Sequence of chain 1.A:
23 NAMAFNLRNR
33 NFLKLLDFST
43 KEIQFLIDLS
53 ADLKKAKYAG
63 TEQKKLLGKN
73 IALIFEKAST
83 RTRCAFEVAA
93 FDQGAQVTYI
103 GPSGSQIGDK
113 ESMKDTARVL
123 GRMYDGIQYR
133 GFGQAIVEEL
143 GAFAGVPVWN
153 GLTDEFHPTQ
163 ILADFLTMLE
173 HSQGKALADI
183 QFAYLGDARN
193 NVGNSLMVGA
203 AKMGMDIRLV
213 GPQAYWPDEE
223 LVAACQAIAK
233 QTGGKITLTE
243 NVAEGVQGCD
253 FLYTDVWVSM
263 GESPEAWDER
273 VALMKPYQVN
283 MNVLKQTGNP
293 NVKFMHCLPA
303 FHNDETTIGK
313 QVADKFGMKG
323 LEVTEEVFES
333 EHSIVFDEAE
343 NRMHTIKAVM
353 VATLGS

Binding-site contacts:
Ligand atom CB contacts residue LEU154 of chain 1.A at 3.8 Å (hydrophobic).
Ligand atom OXT contacts residue SER261 of chain 1.A at 3.4 Å.
Ligand atom NH2 contacts residue ARG132 of chain 1.A at 4.3 Å.
Ligand atom O contacts residue ASN193 of chain 1.A at 3.0 Å (h-bond).
Ligand atom C contacts residue SER261 of chain 1.A at 3.5 Å.
Ligand atom CA contacts residue ASP257 of chain 1.A at 3.6 Å.
Ligand atom NE contacts residue PRO301 of chain 1.A at 3.3 Å.
Ligand atom C contacts residue MET262 of chain 1.A at 3.7 Å (hydrophobic).
Ligand atom CD contacts residue PRO301 of chain 1.A at 3.7 Å (hydrophobic).
Ligand atom O contacts residue LEU154 of chain 1.A at 3.7 Å.
Ligand atom CG contacts residue LEU154 of chain 1.A at 3.6 Å (hydrophobic).
Ligand atom NH1 contacts residue MET262 of chain 1.A at 3.8 Å.
Ligand atom CZ contacts residue CP1 of chain 1.D at 3.1 Å.
Ligand atom O contacts residue SER261 of chain 1.A at 3.5 Å.
Ligand atom CG contacts residue CP1 of chain 1.D at 3.9 Å.
Ligand atom NE contacts residue MET262 of chain 1.A at 3.8 Å.
Ligand atom C contacts residue ASN193 of chain 1.A at 4.0 Å.
Ligand atom CZ contacts residue PRO301 of chain 1.A at 3.4 Å (hydrophobic).
Ligand atom CA contacts residue ASN193 of chain 1.A at 3.9 Å.
Ligand atom CG contacts residue MET262 of chain 1.A at 4.0 Å (hydrophobic).
Ligand atom N contacts residue ASP257 of chain 1.A at 2.8 Å (salt-bridge).
Ligand atom O contacts residue MET262 of chain 1.A at 3.8 Å.
Ligand atom NE contacts residue CP1 of chain 1.D at 2.6 Å (h-bond).
Ligand atom CD contacts residue CP1 of chain 1.D at 3.8 Å.
Ligand atom CA contacts residue SER261 of chain 1.A at 3.7 Å.
Ligand atom CZ contacts residue MET262 of chain 1.A at 3.6 Å (hydrophobic).
Ligand atom OXT contacts residue MET262 of chain 1.A at 2.7 Å (h-bond).
Ligand atom N contacts residue ASN193 of chain 1.A at 3.1 Å (h-bond).
Ligand atom NH2 contacts residue ALA80 of chain 1.A at 4.1 Å.
Ligand atom N contacts residue ASN192 of chain 1.A at 3.7 Å.
Ligand atom NH2 contacts residue MET262 of chain 1.A at 3.7 Å.
Ligand atom NE contacts residue LEU300 of chain 1.A at 4.0 Å.
Ligand atom NH2 contacts residue CP1 of chain 1.D at 2.8 Å (h-bond).
Ligand atom CB contacts residue ASP257 of chain 1.A at 3.9 Å.
Ligand atom NH2 contacts residue PRO301 of chain 1.A at 3.8 Å.
Ligand atom CB contacts residue ASN193 of chain 1.A at 3.8 Å.
Ligand atom NH1 contacts residue PRO301 of chain 1.A at 3.7 Å.
Ligand atom N contacts residue SER261 of chain 1.A at 3.0 Å (h-bond).
Ligand atom C contacts residue LEU154 of chain 1.A at 4.2 Å (hydrophobic).
Ligand atom CD contacts residue LEU300 of chain 1.A at 3.8 Å (hydrophobic).

The small molecule below binds the protein below.
Small molecule (SMILES): NC(=[NH2+])NCCC[C@H](N)C(=O)O